Sequence of chain 1.B:
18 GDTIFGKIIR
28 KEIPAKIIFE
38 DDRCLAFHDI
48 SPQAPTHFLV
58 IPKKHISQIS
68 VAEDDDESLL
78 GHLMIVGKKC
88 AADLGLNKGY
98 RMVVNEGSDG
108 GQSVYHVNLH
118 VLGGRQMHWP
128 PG

The protein below binds the small molecule below.
Small molecule (SMILES): CCNP(=O)(O)OC[C@H]1O[C@@H](n2cnc3c(=O)nc(N)[nH]c32)[C@H](O)[C@@H]1O

Sequence of chain 1.A:
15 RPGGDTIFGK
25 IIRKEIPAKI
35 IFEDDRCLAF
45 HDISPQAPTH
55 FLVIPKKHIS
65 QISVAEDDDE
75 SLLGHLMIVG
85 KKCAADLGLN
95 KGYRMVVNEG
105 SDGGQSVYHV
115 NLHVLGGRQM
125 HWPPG

Binding-site contacts:
Ligand atom O2 contacts residue ASN115 of chain 1.A at 3.4 Å (h-bond).
Ligand atom O2' contacts residue SER48 of chain 1.A at 3.6 Å.
Ligand atom O3' contacts residue HIS117 of chain 1.A at 3.4 Å.
Ligand atom O6 contacts residue ILE21 of chain 1.A at 3.2 Å.
Ligand atom P1 contacts residue ASN115 of chain 1.A at 3.7 Å.
Ligand atom C1 contacts residue SER110 of chain 1.A at 3.5 Å.
Ligand atom O2' contacts residue ASP46 of chain 1.A at 2.6 Å (salt-bridge).
Ligand atom O4' contacts residue PHE22 of chain 1.A at 3.2 Å.
Ligand atom C4' contacts residue ASP46 of chain 1.A at 3.5 Å.
Ligand atom C2' contacts residue ASP46 of chain 1.A at 3.5 Å.
Ligand atom O2 contacts residue SER110 of chain 1.A at 2.9 Å (h-bond).
Ligand atom N2 contacts residue HIS45 of chain 1.A at 2.9 Å (h-bond).
Ligand atom C2 contacts residue ILE47 of chain 1.A at 3.6 Å (hydrophobic).
Ligand atom N4 contacts residue SER110 of chain 1.A at 2.8 Å (h-bond).
Ligand atom N2 contacts residue ILE47 of chain 1.A at 3.6 Å (h-bond).
Ligand atom C1' contacts residue ASP46 of chain 1.A at 3.5 Å.
Ligand atom C3 contacts residue ASN102 of chain 1.A at 3.4 Å.
Ligand atom C4 contacts residue ILE47 of chain 1.A at 3.5 Å (hydrophobic).
Ligand atom C5' contacts residue SER110 of chain 1.A at 3.7 Å.
Ligand atom O3' contacts residue ASP46 of chain 1.A at 2.5 Å (salt-bridge).
Ligand atom N1 contacts residue ILE25 of chain 1.A at 3.8 Å.
Ligand atom O4' contacts residue LEU56 of chain 1.A at 3.7 Å.
Ligand atom N2 contacts residue PHE44 of chain 1.A at 3.6 Å.
Ligand atom N3 contacts residue ILE47 of chain 1.A at 3.4 Å (h-bond).
Ligand atom C5 contacts residue ILE47 of chain 1.A at 3.7 Å (hydrophobic).
Ligand atom C3 contacts residue GLY108 of chain 1.A at 3.2 Å.
Ligand atom C6 contacts residue ILE21 of chain 1.A at 3.7 Å (hydrophobic).
Ligand atom P1 contacts residue SER110 of chain 1.A at 3.6 Å.
Ligand atom O3 contacts residue HIS117 of chain 1.A at 2.9 Å (h-bond).
Ligand atom P1 contacts residue HIS117 of chain 1.A at 3.7 Å.
Ligand atom O2 contacts residue GLN109 of chain 1.A at 3.6 Å.
Ligand atom C1 contacts residue GLY108 of chain 1.A at 3.7 Å.
Ligand atom O5' contacts residue ASN115 of chain 1.A at 3.2 Å (h-bond).
Ligand atom O2 contacts residue VAL111 of chain 1.A at 3.0 Å (h-bond).
Ligand atom C3' contacts residue ASP46 of chain 1.A at 3.4 Å.
Ligand atom O3 contacts residue ASN115 of chain 1.A at 3.5 Å (h-bond).
Ligand atom N4 contacts residue GLY108 of chain 1.A at 3.2 Å (h-bond).
Ligand atom O5' contacts residue HIS117 of chain 1.A at 3.1 Å (h-bond).
Ligand atom O3 contacts residue ASN102 of chain 1.A at 2.8 Å (h-bond).
Ligand atom C3 contacts residue TRP126 of chain 1.B at 3.5 Å (hydrophobic).